Sequence of chain 1.E:
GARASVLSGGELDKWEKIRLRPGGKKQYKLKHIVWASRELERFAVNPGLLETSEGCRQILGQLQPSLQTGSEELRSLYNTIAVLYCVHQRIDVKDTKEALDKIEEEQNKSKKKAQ

Binding-site contacts:
Ligand atom P4 contacts residue PIO1 of chain 1.RA at 2.5 Å.
Ligand atom C4A contacts residue THR80 of chain 1.E at 4.2 Å.
Ligand atom C8A contacts residue LEU20 of chain 1.E at 3.4 Å (hydrophobic).
Ligand atom O42 contacts residue PIO1 of chain 1.RA at 1.7 Å (h-bond).
Ligand atom C7A contacts residue LEU20 of chain 1.E at 3.4 Å (hydrophobic).
Ligand atom O43 contacts residue PIO1 of chain 1.RA at 2.7 Å (h-bond).
Ligand atom C5A contacts residue SER76 of chain 1.E at 3.8 Å.
Ligand atom O52 contacts residue SER76 of chain 1.E at 4.2 Å.
Ligand atom O41 contacts residue PIO1 of chain 1.RA at 3.3 Å (h-bond).
Ligand atom C4A contacts residue SER76 of chain 1.E at 3.6 Å.
Ligand atom O4 contacts residue PIO1 of chain 1.RA at 3.9 Å.
Ligand atom C3A contacts residue SER76 of chain 1.E at 3.5 Å.
Ligand atom O1A contacts residue SER76 of chain 1.E at 4.2 Å.

This small molecule binds to this protein.
Small molecule (SMILES): CCCCCCCC(=O)OC[C@H](COP(=O)(O)O[C@@H]1[C@H](O)[C@H](O)[C@@H](OP(=O)(O)O)[C@H](OP(=O)(O)O)[C@H]1O)OC(=O)CCCCCCC